This small molecule binds to this protein.
Small molecule (SMILES): CC(=O)N[C@H]1[C@H](O[C@H]2[C@H](O)[C@@H](NC(C)=O)CO[C@@H]2CO)O[C@H](CO)[C@@H](O)[C@@H]1O

Binding-site contacts:
Ligand atom C2 contacts residue ASN203 of chain 1.A at 2.5 Å.
Ligand atom O7 contacts residue THR205 of chain 1.A at 3.8 Å.
Ligand atom C1 contacts residue ILE168 of chain 1.A at 4.3 Å (hydrophobic).
Ligand atom C7 contacts residue ASN203 of chain 1.A at 3.3 Å.
Ligand atom N2 contacts residue ASN203 of chain 1.A at 2.8 Å (h-bond).
Ligand atom C7 contacts residue GLU206 of chain 1.A at 4.3 Å.
Ligand atom C8 contacts residue GLN201 of chain 1.A at 4.4 Å.
Ligand atom C1 contacts residue THR205 of chain 1.A at 3.4 Å.
Ligand atom C6 contacts residue GLU206 of chain 1.A at 4.2 Å.
Ligand atom C3 contacts residue ASN203 of chain 1.A at 3.8 Å.
Ligand atom C8 contacts residue THR162 of chain 1.A at 4.3 Å.
Ligand atom C8 contacts residue GLU206 of chain 1.A at 3.2 Å.
Ligand atom C1 contacts residue ASN203 of chain 1.A at 1.4 Å.
Ligand atom N2 contacts residue ILE168 of chain 1.A at 3.6 Å.
Ligand atom O7 contacts residue GLN201 of chain 1.A at 4.4 Å.
Ligand atom C2 contacts residue THR205 of chain 1.A at 4.4 Å.
Ligand atom N2 contacts residue GLU206 of chain 1.A at 4.4 Å.
Ligand atom O6 contacts residue GLU206 of chain 1.A at 3.0 Å (salt-bridge).
Ligand atom C4 contacts residue ASN203 of chain 1.A at 4.3 Å.
Ligand atom C5 contacts residue THR205 of chain 1.A at 3.7 Å.
Ligand atom C7 contacts residue THR205 of chain 1.A at 4.0 Å.
Ligand atom O5 contacts residue THR205 of chain 1.A at 3.7 Å.
Ligand atom C5 contacts residue ASN203 of chain 1.A at 3.6 Å.
Ligand atom O6 contacts residue THR205 of chain 1.A at 4.0 Å.
Ligand atom C8 contacts residue THR205 of chain 1.A at 3.8 Å.
Ligand atom C7 contacts residue ILE168 of chain 1.A at 3.7 Å (hydrophobic).
Ligand atom C3 contacts residue THR205 of chain 1.A at 4.4 Å.
Ligand atom O7 contacts residue ASN203 of chain 1.A at 3.3 Å (h-bond).
Ligand atom C8 contacts residue ASN203 of chain 1.A at 4.5 Å.
Ligand atom O5 contacts residue ASN203 of chain 1.A at 2.4 Å (h-bond).
Ligand atom C8 contacts residue ILE168 of chain 1.A at 3.5 Å (hydrophobic).

Sequence of chain 1.A:
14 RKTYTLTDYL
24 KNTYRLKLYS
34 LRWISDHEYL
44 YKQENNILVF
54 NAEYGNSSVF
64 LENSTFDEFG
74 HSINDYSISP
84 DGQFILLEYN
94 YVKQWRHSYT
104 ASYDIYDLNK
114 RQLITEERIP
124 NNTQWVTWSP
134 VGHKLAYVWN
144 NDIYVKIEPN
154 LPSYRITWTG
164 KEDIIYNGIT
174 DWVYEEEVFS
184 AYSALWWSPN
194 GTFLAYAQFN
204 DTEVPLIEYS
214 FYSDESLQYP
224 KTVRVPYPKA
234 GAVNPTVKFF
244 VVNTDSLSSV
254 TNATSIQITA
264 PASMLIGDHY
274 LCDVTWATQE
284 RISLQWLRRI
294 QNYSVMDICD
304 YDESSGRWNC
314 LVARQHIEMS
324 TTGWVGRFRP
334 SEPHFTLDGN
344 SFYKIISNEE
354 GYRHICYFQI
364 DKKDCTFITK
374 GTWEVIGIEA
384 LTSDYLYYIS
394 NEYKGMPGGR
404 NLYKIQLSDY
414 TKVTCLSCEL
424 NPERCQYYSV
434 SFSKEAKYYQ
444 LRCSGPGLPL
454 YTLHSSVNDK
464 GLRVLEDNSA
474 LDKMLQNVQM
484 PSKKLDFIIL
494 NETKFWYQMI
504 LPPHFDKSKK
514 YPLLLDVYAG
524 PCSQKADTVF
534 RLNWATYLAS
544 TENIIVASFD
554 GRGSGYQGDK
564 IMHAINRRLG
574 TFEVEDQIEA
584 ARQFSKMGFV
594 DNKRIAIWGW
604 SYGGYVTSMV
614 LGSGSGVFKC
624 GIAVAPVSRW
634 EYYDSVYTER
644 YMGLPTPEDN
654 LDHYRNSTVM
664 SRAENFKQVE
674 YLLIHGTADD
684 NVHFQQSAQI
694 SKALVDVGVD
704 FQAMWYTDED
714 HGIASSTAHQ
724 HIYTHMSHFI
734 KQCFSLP